Sequence of chain 1.F:
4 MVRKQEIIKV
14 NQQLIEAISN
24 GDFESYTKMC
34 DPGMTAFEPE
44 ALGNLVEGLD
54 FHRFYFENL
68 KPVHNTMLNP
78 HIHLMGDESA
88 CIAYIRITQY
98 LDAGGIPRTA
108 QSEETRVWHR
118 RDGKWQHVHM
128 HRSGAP

The protein below binds the small molecule below.
Small molecule (SMILES): O=C(O)Cc1cc(O)ccc1Nc1c(Cl)cccc1Cl

Binding-site contacts:
Ligand atom O contacts residue ARG113 of chain 1.F at 2.7 Å (salt-bridge).
Ligand atom C contacts residue ARG129 of chain 1.F at 4.0 Å.
Ligand atom C10 contacts residue ARG129 of chain 1.F at 3.6 Å.
Ligand atom O contacts residue ILE21 of chain 1.F at 3.8 Å.
Ligand atom C contacts residue TYR29 of chain 1.F at 3.3 Å (hydrophobic).
Ligand atom C contacts residue ARG113 of chain 1.F at 3.4 Å.
Ligand atom O2 contacts residue TYR58 of chain 1.F at 3.6 Å.
Ligand atom O2 contacts residue GLU41 of chain 1.F at 2.5 Å (salt-bridge).
Ligand atom CL contacts residue GLU111 of chain 1.F at 3.6 Å.
Ligand atom C12 contacts residue GLU41 of chain 1.F at 3.3 Å.
Ligand atom C1 contacts residue TYR29 of chain 1.F at 3.2 Å (hydrophobic).
Ligand atom C12 contacts residue TYR58 of chain 1.F at 3.7 Å (hydrophobic).
Ligand atom C contacts residue ILE21 of chain 1.F at 3.5 Å (hydrophobic).
Ligand atom O2 contacts residue HIS55 of chain 1.F at 2.6 Å (h-bond).
Ligand atom CL contacts residue ARG129 of chain 1.F at 3.3 Å.
Ligand atom C4 contacts residue ILE21 of chain 1.F at 3.3 Å (hydrophobic).
Ligand atom O1 contacts residue MET127 of chain 1.F at 3.9 Å.
Ligand atom CL contacts residue ARG93 of chain 1.F at 2.5 Å.
Ligand atom C13 contacts residue GLU41 of chain 1.F at 3.7 Å.
Ligand atom C1 contacts residue PHE59 of chain 1.F at 4.0 Å (hydrophobic).
Ligand atom O contacts residue MET127 of chain 1.F at 3.2 Å (h-bond).
Ligand atom O1 contacts residue ARG113 of chain 1.F at 2.8 Å (salt-bridge).
Ligand atom CL1 contacts residue TYR58 of chain 1.F at 3.5 Å.
Ligand atom C6 contacts residue ARG93 of chain 1.F at 3.8 Å.
Ligand atom O1 contacts residue ARG129 of chain 1.F at 2.9 Å (salt-bridge).
Ligand atom C contacts residue MET127 of chain 1.F at 3.7 Å (hydrophobic).
Ligand atom C10 contacts residue TYR58 of chain 1.F at 3.9 Å (hydrophobic).
Ligand atom C11 contacts residue GLU41 of chain 1.F at 3.6 Å.
Ligand atom N contacts residue ILE21 of chain 1.F at 3.5 Å.
Ligand atom O contacts residue TYR29 of chain 1.F at 2.6 Å (h-bond).
Ligand atom C13 contacts residue HIS55 of chain 1.F at 3.1 Å.
Ligand atom C12 contacts residue HIS55 of chain 1.F at 3.3 Å.
Ligand atom C5 contacts residue ARG93 of chain 1.F at 3.9 Å.
Ligand atom O1 contacts residue ILE21 of chain 1.F at 3.6 Å.
Ligand atom C11 contacts residue TYR58 of chain 1.F at 3.3 Å (hydrophobic).
Ligand atom C1 contacts residue ILE21 of chain 1.F at 3.8 Å (hydrophobic).
Ligand atom C5 contacts residue ILE21 of chain 1.F at 3.6 Å (hydrophobic).
Ligand atom C11 contacts residue ARG129 of chain 1.F at 3.6 Å.
Ligand atom O2 contacts residue PHE54 of chain 1.F at 3.8 Å.
Ligand atom C9 contacts residue ILE21 of chain 1.F at 3.6 Å (hydrophobic).